Sequence of chain 1.B:
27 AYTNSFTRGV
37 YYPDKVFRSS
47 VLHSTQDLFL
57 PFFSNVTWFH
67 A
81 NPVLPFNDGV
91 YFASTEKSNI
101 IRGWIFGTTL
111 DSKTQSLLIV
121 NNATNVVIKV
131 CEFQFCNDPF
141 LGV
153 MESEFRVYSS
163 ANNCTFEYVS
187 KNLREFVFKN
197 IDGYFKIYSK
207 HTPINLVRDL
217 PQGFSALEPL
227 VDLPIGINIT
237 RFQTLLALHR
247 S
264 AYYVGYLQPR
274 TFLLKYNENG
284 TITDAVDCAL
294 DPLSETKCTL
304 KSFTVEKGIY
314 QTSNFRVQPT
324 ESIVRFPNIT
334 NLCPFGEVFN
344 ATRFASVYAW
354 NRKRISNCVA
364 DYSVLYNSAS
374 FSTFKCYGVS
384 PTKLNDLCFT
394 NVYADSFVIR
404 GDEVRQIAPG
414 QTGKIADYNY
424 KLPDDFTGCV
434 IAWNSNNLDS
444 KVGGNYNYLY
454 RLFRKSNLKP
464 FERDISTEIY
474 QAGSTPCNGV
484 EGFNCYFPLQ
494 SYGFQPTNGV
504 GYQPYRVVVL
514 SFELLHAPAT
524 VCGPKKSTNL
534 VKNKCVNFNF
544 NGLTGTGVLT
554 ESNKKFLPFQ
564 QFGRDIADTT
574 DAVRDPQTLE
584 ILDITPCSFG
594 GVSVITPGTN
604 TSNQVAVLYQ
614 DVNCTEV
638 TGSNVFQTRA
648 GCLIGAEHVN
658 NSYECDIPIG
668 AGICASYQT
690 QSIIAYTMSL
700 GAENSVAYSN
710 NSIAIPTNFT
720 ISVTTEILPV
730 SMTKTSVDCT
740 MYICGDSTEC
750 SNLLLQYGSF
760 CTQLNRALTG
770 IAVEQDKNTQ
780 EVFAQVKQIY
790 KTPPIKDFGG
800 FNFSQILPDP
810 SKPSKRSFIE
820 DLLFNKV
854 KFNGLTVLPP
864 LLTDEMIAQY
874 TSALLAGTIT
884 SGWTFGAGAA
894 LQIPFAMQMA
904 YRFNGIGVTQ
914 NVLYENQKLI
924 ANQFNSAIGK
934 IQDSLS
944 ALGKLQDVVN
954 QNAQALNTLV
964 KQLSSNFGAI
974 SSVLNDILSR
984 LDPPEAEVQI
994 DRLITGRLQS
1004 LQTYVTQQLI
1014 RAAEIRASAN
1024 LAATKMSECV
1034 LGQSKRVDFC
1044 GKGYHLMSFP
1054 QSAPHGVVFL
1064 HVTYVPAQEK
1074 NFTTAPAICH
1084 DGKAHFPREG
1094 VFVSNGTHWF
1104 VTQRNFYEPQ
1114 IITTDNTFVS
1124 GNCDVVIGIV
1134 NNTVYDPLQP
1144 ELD

This small molecule binds to this protein.
Small molecule (SMILES): CC(=O)N[C@@H]1[C@@H](O)[C@H](O)[C@@H](CO)O[C@H]1O

Binding-site contacts:
Ligand atom O5 contacts residue ASN280 of chain 1.B at 3.8 Å.
Ligand atom C7 contacts residue ASN282 of chain 1.B at 3.7 Å.
Ligand atom C8 contacts residue ASN282 of chain 1.B at 4.0 Å.
Ligand atom C1 contacts residue ASN282 of chain 1.B at 1.4 Å.
Ligand atom C6 contacts residue GLU281 of chain 1.B at 4.4 Å.
Ligand atom C6 contacts residue ASN280 of chain 1.B at 4.4 Å.
Ligand atom C3 contacts residue ASN282 of chain 1.B at 3.8 Å.
Ligand atom O6 contacts residue GLU281 of chain 1.B at 3.6 Å.
Ligand atom O6 contacts residue ASN280 of chain 1.B at 3.4 Å (h-bond).
Ligand atom C5 contacts residue ASN282 of chain 1.B at 3.6 Å.
Ligand atom O5 contacts residue ASN282 of chain 1.B at 2.3 Å (h-bond).
Ligand atom N2 contacts residue ASN282 of chain 1.B at 3.0 Å (h-bond).
Ligand atom C2 contacts residue ASN282 of chain 1.B at 2.5 Å.
Ligand atom C4 contacts residue ASN282 of chain 1.B at 4.2 Å.
Ligand atom O6 contacts residue ASN282 of chain 1.B at 4.1 Å.